Sequence of chain 1.N:
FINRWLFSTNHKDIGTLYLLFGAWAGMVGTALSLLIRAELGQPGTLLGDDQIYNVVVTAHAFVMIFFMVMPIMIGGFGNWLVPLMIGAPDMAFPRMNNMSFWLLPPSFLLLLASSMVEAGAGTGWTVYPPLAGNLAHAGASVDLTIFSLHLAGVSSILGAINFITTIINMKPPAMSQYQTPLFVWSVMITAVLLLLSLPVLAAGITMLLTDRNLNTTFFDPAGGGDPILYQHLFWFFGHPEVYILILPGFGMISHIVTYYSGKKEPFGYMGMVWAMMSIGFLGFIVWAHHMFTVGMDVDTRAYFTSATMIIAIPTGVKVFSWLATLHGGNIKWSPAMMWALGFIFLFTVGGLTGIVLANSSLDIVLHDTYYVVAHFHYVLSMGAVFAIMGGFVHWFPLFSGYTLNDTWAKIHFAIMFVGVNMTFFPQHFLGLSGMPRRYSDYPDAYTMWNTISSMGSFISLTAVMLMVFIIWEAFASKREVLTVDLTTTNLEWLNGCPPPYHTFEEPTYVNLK

Sequence of chain 1.Q:
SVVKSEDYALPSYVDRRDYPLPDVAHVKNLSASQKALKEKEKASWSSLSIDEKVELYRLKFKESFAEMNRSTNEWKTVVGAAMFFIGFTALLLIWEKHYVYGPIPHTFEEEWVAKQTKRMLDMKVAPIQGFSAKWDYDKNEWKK

Sequence of chain 1.Z:
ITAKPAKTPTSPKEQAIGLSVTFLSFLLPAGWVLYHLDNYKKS

Sequence of chain 1.Y:
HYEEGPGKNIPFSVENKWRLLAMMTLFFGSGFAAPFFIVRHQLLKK

Binding-site contacts:
Ligand atom C37 contacts residue PHE459 of chain 1.N at 3.9 Å (hydrophobic).
Ligand atom O16 contacts residue GLY31 of chain 1.Z at 3.7 Å.
Ligand atom O61 contacts residue TRP98 of chain 1.Q at 3.0 Å (h-bond).
Ligand atom C40 contacts residue PHE37 of chain 1.Y at 4.1 Å (hydrophobic).
Ligand atom C1 contacts residue GLY31 of chain 1.Z at 3.8 Å.
Ligand atom C43 contacts residue LEU35 of chain 1.N at 3.8 Å (hydrophobic).
Ligand atom C22 contacts residue TRP98 of chain 1.Q at 3.6 Å (hydrophobic).
Ligand atom O49 contacts residue LEU28 of chain 1.Z at 2.8 Å (h-bond).
Ligand atom C37 contacts residue LEU34 of chain 1.Z at 3.7 Å (hydrophobic).
Ligand atom O6 contacts residue TYR102 of chain 1.Q at 4.0 Å.
Ligand atom O16 contacts residue TRP98 of chain 1.Q at 3.8 Å.
Ligand atom C19 contacts residue LEU27 of chain 1.Z at 3.5 Å (hydrophobic).
Ligand atom C25 contacts residue LEU95 of chain 1.Q at 4.0 Å (hydrophobic).
Ligand atom O5 contacts residue TRP98 of chain 1.Q at 3.3 Å.
Ligand atom C1 contacts residue LEU28 of chain 1.Z at 3.9 Å (hydrophobic).
Ligand atom O16 contacts residue LEU27 of chain 1.Z at 4.0 Å.
Ligand atom O16 contacts residue LEU28 of chain 1.Z at 4.1 Å.
Ligand atom C28 contacts residue GLY31 of chain 1.Z at 4.1 Å.
Ligand atom C25 contacts residue TRP98 of chain 1.Q at 4.1 Å (hydrophobic).
Ligand atom C28 contacts residue TRP98 of chain 1.Q at 3.6 Å (hydrophobic).
Ligand atom C1 contacts residue TRP32 of chain 1.Z at 3.5 Å (hydrophobic).
Ligand atom C10 contacts residue TYR35 of chain 1.Z at 3.6 Å (hydrophobic).
Ligand atom C43 contacts residue PHE37 of chain 1.Y at 4.1 Å (hydrophobic).
Ligand atom O61 contacts residue TYR102 of chain 1.Q at 3.9 Å.
Ligand atom C5 contacts residue TYR35 of chain 1.Z at 3.9 Å (hydrophobic).
Ligand atom C40 contacts residue LEU462 of chain 1.N at 4.1 Å (hydrophobic).
Ligand atom O6 contacts residue TYR35 of chain 1.Z at 3.2 Å (h-bond).
Ligand atom O1 contacts residue TYR35 of chain 1.Z at 3.2 Å.
Ligand atom O49 contacts residue GLY31 of chain 1.Z at 4.0 Å.
Ligand atom C34 contacts residue LEU27 of chain 1.Z at 3.8 Å (hydrophobic).
Ligand atom C25 contacts residue LEU27 of chain 1.Z at 4.0 Å (hydrophobic).
Ligand atom C18 contacts residue LEU28 of chain 1.Z at 3.8 Å (hydrophobic).
Ligand atom C6 contacts residue TRP98 of chain 1.Q at 4.0 Å (hydrophobic).
Ligand atom C28 contacts residue LEU27 of chain 1.Z at 3.9 Å (hydrophobic).
Ligand atom O49 contacts residue TRP32 of chain 1.Z at 3.4 Å (h-bond).
Ligand atom O55 contacts residue TRP32 of chain 1.Z at 3.2 Å.
Ligand atom C31 contacts residue LEU27 of chain 1.Z at 3.9 Å (hydrophobic).
Ligand atom C43 contacts residue PHE459 of chain 1.N at 3.7 Å (hydrophobic).
Ligand atom O3 contacts residue HIS36 of chain 1.Z at 3.6 Å.
Ligand atom C57 contacts residue TRP98 of chain 1.Q at 3.6 Å (hydrophobic).

The small molecule below binds the protein below.
Small molecule (SMILES): CCCCCCCCCCO[C@@H]1O[C@H](CO)[C@@H](O[C@H]2O[C@H](CO)[C@@H](O)[C@H](O)[C@H]2O)[C@H](O)[C@H]1O